The protein below binds the small molecule below.
Small molecule (SMILES): Nc1ncnc2c1ncn2[C@H]1C[C@H](O)[C@@H](COP(=O)(O)O)O1

Sequence of chain 20.A:
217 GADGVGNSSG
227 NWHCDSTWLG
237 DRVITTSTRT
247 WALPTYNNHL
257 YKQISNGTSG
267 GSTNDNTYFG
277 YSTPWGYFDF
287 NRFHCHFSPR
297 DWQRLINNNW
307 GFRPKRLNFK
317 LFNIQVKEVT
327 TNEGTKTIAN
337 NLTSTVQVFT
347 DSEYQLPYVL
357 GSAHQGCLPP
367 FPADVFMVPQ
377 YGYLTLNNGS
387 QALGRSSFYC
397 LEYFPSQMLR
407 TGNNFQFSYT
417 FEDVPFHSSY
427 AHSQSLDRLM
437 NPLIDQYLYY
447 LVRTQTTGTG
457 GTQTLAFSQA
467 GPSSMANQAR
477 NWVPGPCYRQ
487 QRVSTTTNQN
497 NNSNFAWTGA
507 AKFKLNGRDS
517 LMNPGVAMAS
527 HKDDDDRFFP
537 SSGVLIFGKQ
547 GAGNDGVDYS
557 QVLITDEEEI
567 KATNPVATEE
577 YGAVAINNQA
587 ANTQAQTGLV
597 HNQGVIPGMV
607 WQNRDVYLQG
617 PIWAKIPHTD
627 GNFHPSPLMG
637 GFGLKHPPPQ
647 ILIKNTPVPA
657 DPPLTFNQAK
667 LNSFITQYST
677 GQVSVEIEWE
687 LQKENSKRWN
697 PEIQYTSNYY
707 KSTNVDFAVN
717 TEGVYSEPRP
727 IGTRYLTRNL

Sequence of chain 38.A:
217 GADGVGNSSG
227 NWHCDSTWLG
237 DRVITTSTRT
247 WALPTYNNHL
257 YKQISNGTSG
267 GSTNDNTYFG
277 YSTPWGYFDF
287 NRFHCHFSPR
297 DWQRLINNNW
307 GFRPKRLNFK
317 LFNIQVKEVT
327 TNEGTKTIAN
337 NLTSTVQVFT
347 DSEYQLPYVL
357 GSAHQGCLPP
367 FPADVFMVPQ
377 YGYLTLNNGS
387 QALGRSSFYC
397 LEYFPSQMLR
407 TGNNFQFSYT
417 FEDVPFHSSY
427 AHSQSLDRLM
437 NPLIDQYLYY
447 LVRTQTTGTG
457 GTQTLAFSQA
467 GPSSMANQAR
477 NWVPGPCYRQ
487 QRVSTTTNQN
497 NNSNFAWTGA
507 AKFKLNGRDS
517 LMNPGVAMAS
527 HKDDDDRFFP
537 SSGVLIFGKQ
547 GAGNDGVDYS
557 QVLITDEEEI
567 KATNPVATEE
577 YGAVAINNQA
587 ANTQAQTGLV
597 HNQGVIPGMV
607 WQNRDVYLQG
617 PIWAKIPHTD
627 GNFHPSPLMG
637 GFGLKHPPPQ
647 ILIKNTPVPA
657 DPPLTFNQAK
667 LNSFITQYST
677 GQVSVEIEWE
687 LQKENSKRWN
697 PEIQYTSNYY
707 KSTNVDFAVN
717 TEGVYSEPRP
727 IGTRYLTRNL

Binding-site contacts:
Ligand atom C6 contacts residue PRO421 of chain 20.A at 4.1 Å (hydrophobic).
Ligand atom C5 contacts residue PRO421 of chain 20.A at 4.1 Å (hydrophobic).
Ligand atom N7 contacts residue PRO421 of chain 20.A at 4.2 Å.
Ligand atom C2 contacts residue PRO421 of chain 20.A at 4.5 Å (hydrophobic).
Ligand atom C5 contacts residue PRO631 of chain 20.A at 4.2 Å (hydrophobic).
Ligand atom N1 contacts residue GLY639 of chain 20.A at 3.1 Å (h-bond).
Ligand atom C6 contacts residue VAL420 of chain 20.A at 4.0 Å (hydrophobic).
Ligand atom C1' contacts residue PRO631 of chain 20.A at 4.3 Å (hydrophobic).
Ligand atom N6 contacts residue GLY637 of chain 20.A at 3.7 Å.
Ligand atom N3 contacts residue PRO631 of chain 20.A at 3.6 Å.
Ligand atom C3' contacts residue HIS630 of chain 20.A at 4.4 Å.
Ligand atom C2 contacts residue PRO631 of chain 20.A at 3.3 Å (hydrophobic).
Ligand atom C1' contacts residue HIS630 of chain 20.A at 4.0 Å.
Ligand atom N6 contacts residue GLY639 of chain 20.A at 3.6 Å (h-bond).
Ligand atom N6 contacts residue PHE638 of chain 20.A at 3.9 Å.
Ligand atom C8 contacts residue HIS630 of chain 20.A at 3.3 Å.
Ligand atom N3 contacts residue GLY639 of chain 20.A at 4.3 Å.
Ligand atom C6 contacts residue SER632 of chain 20.A at 3.9 Å.
Ligand atom N6 contacts residue VAL420 of chain 20.A at 4.0 Å.
Ligand atom C8 contacts residue PRO421 of chain 20.A at 4.3 Å (hydrophobic).
Ligand atom C2 contacts residue GLY639 of chain 20.A at 3.1 Å.
Ligand atom N1 contacts residue PRO421 of chain 20.A at 4.3 Å.
Ligand atom C4 contacts residue PRO631 of chain 20.A at 4.0 Å (hydrophobic).
Ligand atom N1 contacts residue PRO631 of chain 20.A at 3.5 Å (h-bond).
Ligand atom C5 contacts residue SER632 of chain 20.A at 4.1 Å.
Ligand atom N7 contacts residue HIS630 of chain 20.A at 4.1 Å.
Ligand atom N1 contacts residue PHE638 of chain 20.A at 4.3 Å.
Ligand atom N9 contacts residue PRO421 of chain 20.A at 4.4 Å.
Ligand atom N7 contacts residue ASN609 of chain 20.A at 3.8 Å.
Ligand atom O2P contacts residue ASP626 of chain 38.A at 4.2 Å.
Ligand atom C6 contacts residue PRO631 of chain 20.A at 3.9 Å (hydrophobic).
Ligand atom C4 contacts residue PRO421 of chain 20.A at 4.3 Å (hydrophobic).
Ligand atom C2 contacts residue VAL420 of chain 20.A at 4.3 Å (hydrophobic).
Ligand atom N7 contacts residue SER632 of chain 20.A at 4.1 Å.
Ligand atom C2' contacts residue HIS630 of chain 20.A at 3.2 Å.
Ligand atom N9 contacts residue HIS630 of chain 20.A at 4.2 Å.
Ligand atom O1P contacts residue LYS641 of chain 38.A at 4.0 Å.
Ligand atom N6 contacts residue SER632 of chain 20.A at 3.3 Å (h-bond).
Ligand atom C6 contacts residue GLY639 of chain 20.A at 3.8 Å.
Ligand atom N1 contacts residue VAL420 of chain 20.A at 3.7 Å.